Sequence of chain 1.M:
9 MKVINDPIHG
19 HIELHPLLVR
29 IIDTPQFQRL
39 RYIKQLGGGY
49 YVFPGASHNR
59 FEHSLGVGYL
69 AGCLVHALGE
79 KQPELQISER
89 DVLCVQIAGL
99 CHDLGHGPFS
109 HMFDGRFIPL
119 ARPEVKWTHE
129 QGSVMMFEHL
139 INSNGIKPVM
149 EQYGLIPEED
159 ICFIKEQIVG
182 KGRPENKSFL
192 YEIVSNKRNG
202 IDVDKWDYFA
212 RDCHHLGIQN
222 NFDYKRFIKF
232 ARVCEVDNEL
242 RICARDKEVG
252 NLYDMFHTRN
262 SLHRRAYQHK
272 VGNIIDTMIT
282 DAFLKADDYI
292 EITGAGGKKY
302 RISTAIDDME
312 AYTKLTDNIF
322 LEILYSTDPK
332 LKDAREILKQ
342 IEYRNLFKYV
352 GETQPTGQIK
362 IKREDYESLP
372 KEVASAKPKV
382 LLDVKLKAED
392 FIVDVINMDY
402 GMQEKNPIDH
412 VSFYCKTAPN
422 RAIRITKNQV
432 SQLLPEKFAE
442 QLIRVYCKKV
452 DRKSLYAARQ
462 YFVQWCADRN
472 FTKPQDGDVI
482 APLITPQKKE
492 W

Sequence of chain 1.P:
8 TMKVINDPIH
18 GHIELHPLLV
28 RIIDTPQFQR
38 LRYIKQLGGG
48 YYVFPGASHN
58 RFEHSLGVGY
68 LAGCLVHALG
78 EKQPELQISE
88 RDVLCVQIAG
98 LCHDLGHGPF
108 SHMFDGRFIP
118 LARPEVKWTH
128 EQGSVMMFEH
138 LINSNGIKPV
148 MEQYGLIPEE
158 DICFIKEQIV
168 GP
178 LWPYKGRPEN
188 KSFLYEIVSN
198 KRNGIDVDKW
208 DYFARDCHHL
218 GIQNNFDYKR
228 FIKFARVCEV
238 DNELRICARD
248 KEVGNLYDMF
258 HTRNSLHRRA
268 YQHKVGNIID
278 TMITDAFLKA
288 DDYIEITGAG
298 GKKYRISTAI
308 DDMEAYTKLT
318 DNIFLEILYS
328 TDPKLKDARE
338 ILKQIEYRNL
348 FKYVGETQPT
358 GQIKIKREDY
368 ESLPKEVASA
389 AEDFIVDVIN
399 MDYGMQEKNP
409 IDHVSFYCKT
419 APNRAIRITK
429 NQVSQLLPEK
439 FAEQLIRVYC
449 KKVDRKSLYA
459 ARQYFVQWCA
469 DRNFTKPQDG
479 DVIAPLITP

Binding-site contacts:
Ligand atom C2 contacts residue ASN13 of chain 1.N at 3.2 Å.
Ligand atom PB contacts residue GTP1 of chain 1.MD at 3.4 Å.
Ligand atom N3 contacts residue ASN13 of chain 1.N at 2.9 Å (h-bond).
Ligand atom O1B contacts residue MG1 of chain 1.KD at 2.3 Å.
Ligand atom N7 contacts residue ARG227 of chain 1.P at 3.5 Å (salt-bridge).
Ligand atom O1B contacts residue GTP1 of chain 1.MD at 2.5 Å (h-bond).
Ligand atom O3' contacts residue GTP1 of chain 1.MD at 3.2 Å (h-bond).
Ligand atom O2A contacts residue HIS270 of chain 1.M at 2.7 Å (h-bond).
Ligand atom PA contacts residue LYS248 of chain 1.P at 3.3 Å.
Ligand atom O2B contacts residue HIS270 of chain 1.M at 3.5 Å.
Ligand atom C4' contacts residue VAL11 of chain 1.N at 3.5 Å (hydrophobic).
Ligand atom C1' contacts residue PHE51 of chain 1.M at 3.5 Å (hydrophobic).
Ligand atom O3G contacts residue LYS417 of chain 1.P at 3.5 Å.
Ligand atom C3' contacts residue GTP1 of chain 1.MD at 3.3 Å.
Ligand atom O2B contacts residue LYS271 of chain 1.M at 2.4 Å (salt-bridge).
Ligand atom N6 contacts residue ARG266 of chain 1.M at 3.4 Å.
Ligand atom O2G contacts residue ARG246 of chain 1.P at 2.8 Å (salt-bridge).
Ligand atom O1G contacts residue GTP1 of chain 1.MD at 2.6 Å (h-bond).
Ligand atom N9 contacts residue PHE51 of chain 1.M at 3.5 Å.
Ligand atom O1A contacts residue LYS248 of chain 1.P at 2.4 Å (salt-bridge).
Ligand atom C5 contacts residue ARG227 of chain 1.P at 3.3 Å.
Ligand atom O3G contacts residue ARG246 of chain 1.P at 2.8 Å (salt-bridge).
Ligand atom O3' contacts residue VAL50 of chain 1.M at 2.8 Å (h-bond).
Ligand atom O4' contacts residue ARG227 of chain 1.P at 3.2 Å (salt-bridge).
Ligand atom O1G contacts residue MG1 of chain 1.KD at 2.7 Å.
Ligand atom C2' contacts residue VAL50 of chain 1.M at 3.4 Å (hydrophobic).
Ligand atom O3' contacts residue ASN13 of chain 1.N at 3.0 Å (h-bond).
Ligand atom N3 contacts residue ARG227 of chain 1.P at 3.2 Å (salt-bridge).
Ligand atom O1A contacts residue ARG227 of chain 1.P at 3.3 Å (salt-bridge).
Ligand atom O3' contacts residue ILE12 of chain 1.N at 3.4 Å.
Ligand atom O2G contacts residue LYS271 of chain 1.M at 3.5 Å (salt-bridge).
Ligand atom C5' contacts residue VAL11 of chain 1.N at 3.4 Å (hydrophobic).
Ligand atom N9 contacts residue ARG227 of chain 1.P at 3.3 Å (salt-bridge).
Ligand atom PG contacts residue ARG246 of chain 1.P at 3.2 Å.
Ligand atom C4' contacts residue GTP1 of chain 1.MD at 3.4 Å.
Ligand atom O3B contacts residue LYS248 of chain 1.P at 3.1 Å (salt-bridge).
Ligand atom C4 contacts residue ARG227 of chain 1.P at 3.0 Å.
Ligand atom C5' contacts residue GTP1 of chain 1.MD at 3.5 Å.
Ligand atom C3' contacts residue VAL50 of chain 1.M at 3.2 Å (hydrophobic).
Ligand atom O3A contacts residue GTP1 of chain 1.MD at 3.0 Å (h-bond).

Sequence of chain 1.N:
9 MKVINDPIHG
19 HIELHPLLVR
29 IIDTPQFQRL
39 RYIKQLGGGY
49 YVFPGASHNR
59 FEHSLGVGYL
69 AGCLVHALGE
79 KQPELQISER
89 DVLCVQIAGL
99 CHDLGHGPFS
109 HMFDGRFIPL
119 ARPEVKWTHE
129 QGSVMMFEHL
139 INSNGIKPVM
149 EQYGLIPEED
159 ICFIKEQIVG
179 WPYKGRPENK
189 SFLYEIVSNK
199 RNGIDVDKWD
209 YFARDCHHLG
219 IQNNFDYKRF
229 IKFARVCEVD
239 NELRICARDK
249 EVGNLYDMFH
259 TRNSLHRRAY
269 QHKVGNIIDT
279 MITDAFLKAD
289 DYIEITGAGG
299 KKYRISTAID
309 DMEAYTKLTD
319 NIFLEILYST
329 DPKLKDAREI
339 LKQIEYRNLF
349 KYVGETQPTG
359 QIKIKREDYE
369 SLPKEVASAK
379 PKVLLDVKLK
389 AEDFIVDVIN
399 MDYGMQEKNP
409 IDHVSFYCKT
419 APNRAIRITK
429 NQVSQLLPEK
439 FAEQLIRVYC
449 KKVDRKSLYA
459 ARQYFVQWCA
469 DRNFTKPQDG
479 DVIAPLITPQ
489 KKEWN

The protein below binds the small molecule below.
Small molecule (SMILES): Nc1ncnc2c1ncn2[C@H]1C[C@H](O)[C@@H](CO[P](=O)(O)O[P](=O)(O)OP(=O)(O)O)O1